Sequence of chain 1.A:
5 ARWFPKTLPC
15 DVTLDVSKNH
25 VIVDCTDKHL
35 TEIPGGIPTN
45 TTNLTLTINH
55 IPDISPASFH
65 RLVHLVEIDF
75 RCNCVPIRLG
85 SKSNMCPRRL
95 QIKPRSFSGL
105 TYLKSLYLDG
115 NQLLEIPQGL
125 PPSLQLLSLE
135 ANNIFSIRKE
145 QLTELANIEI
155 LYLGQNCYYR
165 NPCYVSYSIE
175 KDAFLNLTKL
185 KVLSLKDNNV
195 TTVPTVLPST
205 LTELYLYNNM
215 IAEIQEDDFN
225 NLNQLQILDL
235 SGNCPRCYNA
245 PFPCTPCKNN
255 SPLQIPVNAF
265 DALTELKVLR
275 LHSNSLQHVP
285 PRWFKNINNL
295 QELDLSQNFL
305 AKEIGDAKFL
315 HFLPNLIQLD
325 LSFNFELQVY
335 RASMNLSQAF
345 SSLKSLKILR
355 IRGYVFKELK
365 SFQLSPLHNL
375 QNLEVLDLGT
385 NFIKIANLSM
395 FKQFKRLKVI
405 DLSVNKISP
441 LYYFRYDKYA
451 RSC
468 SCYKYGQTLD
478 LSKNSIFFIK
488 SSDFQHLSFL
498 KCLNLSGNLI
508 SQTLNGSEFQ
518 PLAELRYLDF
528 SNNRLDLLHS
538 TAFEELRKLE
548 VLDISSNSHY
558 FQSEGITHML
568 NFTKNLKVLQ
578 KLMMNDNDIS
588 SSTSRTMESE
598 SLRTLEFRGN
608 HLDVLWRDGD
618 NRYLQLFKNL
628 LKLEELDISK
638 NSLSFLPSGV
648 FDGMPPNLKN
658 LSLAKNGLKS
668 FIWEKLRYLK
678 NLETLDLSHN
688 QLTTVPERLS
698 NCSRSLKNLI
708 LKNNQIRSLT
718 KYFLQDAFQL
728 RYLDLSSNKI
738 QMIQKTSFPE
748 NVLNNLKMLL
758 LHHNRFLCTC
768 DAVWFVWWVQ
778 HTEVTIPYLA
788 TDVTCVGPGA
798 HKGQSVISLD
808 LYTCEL

A protein and the small-molecule ligand that binds it are described below.
Small molecule (SMILES): CC(=O)N[C@@H]1[C@@H](O)[C@H](O)[C@@H](CO)O[C@H]1O

Binding-site contacts:
Ligand atom C7 contacts residue ASN512 of chain 1.A at 3.7 Å.
Ligand atom O5 contacts residue SER514 of chain 1.A at 3.6 Å.
Ligand atom C3 contacts residue ASN512 of chain 1.A at 3.8 Å.
Ligand atom C1 contacts residue ASN512 of chain 1.A at 1.4 Å.
Ligand atom C5 contacts residue SER514 of chain 1.A at 3.6 Å.
Ligand atom C4 contacts residue ASN512 of chain 1.A at 4.2 Å.
Ligand atom C5 contacts residue ASN512 of chain 1.A at 3.7 Å.
Ligand atom C2 contacts residue ASN512 of chain 1.A at 2.5 Å.
Ligand atom O5 contacts residue ASN512 of chain 1.A at 2.4 Å (h-bond).
Ligand atom O7 contacts residue ASN512 of chain 1.A at 4.2 Å.
Ligand atom C1 contacts residue SER514 of chain 1.A at 3.4 Å.
Ligand atom C6 contacts residue SER514 of chain 1.A at 4.4 Å.
Ligand atom N2 contacts residue ASN512 of chain 1.A at 2.9 Å (h-bond).